Sequence of chain 53.N:
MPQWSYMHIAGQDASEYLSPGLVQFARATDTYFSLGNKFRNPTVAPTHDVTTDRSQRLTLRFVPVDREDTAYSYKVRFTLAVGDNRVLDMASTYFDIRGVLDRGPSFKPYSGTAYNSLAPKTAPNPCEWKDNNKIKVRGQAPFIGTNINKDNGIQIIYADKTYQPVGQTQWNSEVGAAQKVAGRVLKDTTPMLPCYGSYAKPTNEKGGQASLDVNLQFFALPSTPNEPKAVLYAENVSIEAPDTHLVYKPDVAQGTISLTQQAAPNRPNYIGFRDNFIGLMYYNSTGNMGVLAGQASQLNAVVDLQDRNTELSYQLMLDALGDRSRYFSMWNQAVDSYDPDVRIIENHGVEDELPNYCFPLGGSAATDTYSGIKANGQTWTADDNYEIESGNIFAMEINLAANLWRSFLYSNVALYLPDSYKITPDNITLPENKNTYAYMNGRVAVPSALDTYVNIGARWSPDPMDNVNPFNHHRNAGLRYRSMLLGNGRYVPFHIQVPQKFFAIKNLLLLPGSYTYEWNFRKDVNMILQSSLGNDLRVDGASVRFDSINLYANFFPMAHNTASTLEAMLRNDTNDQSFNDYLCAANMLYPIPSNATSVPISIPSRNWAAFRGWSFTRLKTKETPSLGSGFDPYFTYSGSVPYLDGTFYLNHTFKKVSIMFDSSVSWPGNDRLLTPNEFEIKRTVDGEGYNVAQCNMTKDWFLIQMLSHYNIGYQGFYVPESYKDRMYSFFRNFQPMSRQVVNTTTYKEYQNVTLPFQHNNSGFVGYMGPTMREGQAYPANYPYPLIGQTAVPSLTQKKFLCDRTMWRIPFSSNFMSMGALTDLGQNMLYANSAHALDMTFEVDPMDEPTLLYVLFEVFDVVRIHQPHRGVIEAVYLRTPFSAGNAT

Binding-site contacts:
Ligand atom O contacts residue PRO52 of chain 53.O at 4.0 Å.
Ligand atom O contacts residue PRO48 of chain 53.O at 3.4 Å.
Ligand atom O contacts residue ALA34 of chain 53.N at 4.1 Å.
Ligand atom N contacts residue VAL50 of chain 53.O at 3.6 Å (h-bond).
Ligand atom CD2 contacts residue TYR38 of chain 53.N at 3.8 Å (hydrophobic).
Ligand atom C contacts residue PRO52 of chain 53.O at 4.2 Å (hydrophobic).
Ligand atom CA contacts residue PRO52 of chain 53.O at 4.1 Å (hydrophobic).
Ligand atom CA contacts residue VAL50 of chain 53.O at 3.0 Å (hydrophobic).
Ligand atom CG contacts residue TYR38 of chain 53.N at 3.7 Å (hydrophobic).
Ligand atom OG1 contacts residue PRO48 of chain 53.O at 3.1 Å.
Ligand atom OG1 contacts residue THR49 of chain 53.O at 4.2 Å.
Ligand atom O contacts residue THR49 of chain 53.O at 4.2 Å.
Ligand atom CB contacts residue VAL56 of chain 53.O at 4.2 Å (hydrophobic).
Ligand atom O contacts residue VAL50 of chain 53.O at 3.7 Å.
Ligand atom CD2 contacts residue HIS54 of chain 53.O at 4.4 Å.
Ligand atom CB contacts residue PRO48 of chain 53.O at 3.9 Å (hydrophobic).
Ligand atom CZ contacts residue PHE31 of chain 53.N at 4.2 Å (hydrophobic).
Ligand atom CB contacts residue THR49 of chain 53.O at 4.0 Å.
Ligand atom CB contacts residue ALA34 of chain 53.N at 4.3 Å (hydrophobic).
Ligand atom CB contacts residue TYR38 of chain 53.N at 3.6 Å (hydrophobic).
Ligand atom CB contacts residue PRO52 of chain 53.O at 3.8 Å (hydrophobic).
Ligand atom NH2 contacts residue MET606 of chain 53.O at 4.2 Å.
Ligand atom CE2 contacts residue THR599 of chain 53.O at 4.2 Å.
Ligand atom CD2 contacts residue VAL56 of chain 53.O at 3.8 Å (hydrophobic).
Ligand atom O contacts residue GLY17 of chain 53.O at 4.0 Å.
Ligand atom CD1 contacts residue ALA34 of chain 53.N at 4.3 Å (hydrophobic).
Ligand atom N contacts residue PRO52 of chain 53.O at 4.0 Å.
Ligand atom C contacts residue VAL50 of chain 53.O at 3.6 Å (hydrophobic).
Ligand atom CD1 contacts residue TYR38 of chain 53.N at 4.4 Å (hydrophobic).
Ligand atom NH1 contacts residue MET606 of chain 53.O at 4.0 Å.
Ligand atom CZ contacts residue PHE31 of chain 53.N at 4.3 Å (hydrophobic).
Ligand atom CA contacts residue ALA51 of chain 53.O at 4.4 Å (hydrophobic).
Ligand atom CE2 contacts residue ASP55 of chain 53.O at 3.6 Å.
Ligand atom NH2 contacts residue THR602 of chain 53.O at 4.4 Å.
Ligand atom N contacts residue VAL50 of chain 53.O at 4.2 Å.
Ligand atom NH1 contacts residue PHE31 of chain 53.N at 3.0 Å.
Ligand atom C contacts residue PRO48 of chain 53.O at 3.9 Å (hydrophobic).
Ligand atom NH1 contacts residue GLY27 of chain 53.N at 4.4 Å.
Ligand atom CD2 contacts residue ASP55 of chain 53.O at 3.8 Å.
Ligand atom CA contacts residue PRO48 of chain 53.O at 4.2 Å (hydrophobic).

Sequence of chain 53.P:
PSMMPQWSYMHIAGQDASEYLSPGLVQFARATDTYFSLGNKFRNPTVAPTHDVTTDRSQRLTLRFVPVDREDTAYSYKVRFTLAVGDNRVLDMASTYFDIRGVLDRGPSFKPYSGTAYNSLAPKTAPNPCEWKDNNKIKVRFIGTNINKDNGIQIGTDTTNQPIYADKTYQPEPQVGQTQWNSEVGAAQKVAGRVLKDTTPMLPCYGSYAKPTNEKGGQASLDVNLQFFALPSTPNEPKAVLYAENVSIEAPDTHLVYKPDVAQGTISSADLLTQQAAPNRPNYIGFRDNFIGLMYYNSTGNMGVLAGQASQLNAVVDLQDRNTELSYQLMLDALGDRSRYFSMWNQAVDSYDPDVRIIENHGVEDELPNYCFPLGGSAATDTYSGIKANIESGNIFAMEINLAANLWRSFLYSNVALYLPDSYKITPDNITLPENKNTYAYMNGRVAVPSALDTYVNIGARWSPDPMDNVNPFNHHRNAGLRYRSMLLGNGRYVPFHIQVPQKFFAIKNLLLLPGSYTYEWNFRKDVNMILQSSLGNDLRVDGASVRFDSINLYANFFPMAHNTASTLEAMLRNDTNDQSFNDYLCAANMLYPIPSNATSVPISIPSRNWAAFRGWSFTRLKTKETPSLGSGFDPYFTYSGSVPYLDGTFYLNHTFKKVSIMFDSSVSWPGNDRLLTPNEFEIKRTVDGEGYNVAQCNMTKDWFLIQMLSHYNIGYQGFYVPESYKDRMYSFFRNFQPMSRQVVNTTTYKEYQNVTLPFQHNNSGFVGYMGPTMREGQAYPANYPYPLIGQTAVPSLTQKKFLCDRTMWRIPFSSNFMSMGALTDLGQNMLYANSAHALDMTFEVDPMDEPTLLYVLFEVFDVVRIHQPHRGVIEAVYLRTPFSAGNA

Sequence of chain 53.O:
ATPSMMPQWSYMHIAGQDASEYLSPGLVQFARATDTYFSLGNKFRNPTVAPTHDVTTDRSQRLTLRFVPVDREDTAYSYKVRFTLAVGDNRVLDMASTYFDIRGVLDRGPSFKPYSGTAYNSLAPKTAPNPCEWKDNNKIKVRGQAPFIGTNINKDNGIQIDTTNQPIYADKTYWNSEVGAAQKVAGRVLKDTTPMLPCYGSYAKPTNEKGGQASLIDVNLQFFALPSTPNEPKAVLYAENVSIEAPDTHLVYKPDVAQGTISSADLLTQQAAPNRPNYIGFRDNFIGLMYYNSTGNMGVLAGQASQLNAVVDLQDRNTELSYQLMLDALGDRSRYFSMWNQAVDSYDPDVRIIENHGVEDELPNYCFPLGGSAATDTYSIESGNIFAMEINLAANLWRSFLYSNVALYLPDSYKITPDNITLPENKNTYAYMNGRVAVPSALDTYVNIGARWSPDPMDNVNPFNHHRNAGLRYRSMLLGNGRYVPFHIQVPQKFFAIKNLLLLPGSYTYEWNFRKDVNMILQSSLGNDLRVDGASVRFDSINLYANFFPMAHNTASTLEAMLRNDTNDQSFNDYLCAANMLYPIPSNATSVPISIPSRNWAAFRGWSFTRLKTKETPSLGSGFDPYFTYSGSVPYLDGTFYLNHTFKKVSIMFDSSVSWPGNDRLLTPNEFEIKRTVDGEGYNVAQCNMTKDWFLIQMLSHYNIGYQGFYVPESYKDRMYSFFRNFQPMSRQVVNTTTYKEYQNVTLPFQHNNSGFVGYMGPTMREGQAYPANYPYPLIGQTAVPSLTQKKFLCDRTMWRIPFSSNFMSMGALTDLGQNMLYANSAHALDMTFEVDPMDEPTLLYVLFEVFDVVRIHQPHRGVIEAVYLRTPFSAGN

The protein below binds the small molecule below.
Small molecule (SMILES): CSCC[C@H](NC(=O)[C@H](Cc1ccccc1)NC(=O)[C@H]1CCCN1C(=O)[C@@H](N)CCCN=C(N)N)C(=O)NCC(=O)N[C@@H](C=O)[C@@H](C)O